Binding-site contacts:
Ligand atom C2 contacts residue ASN12 of chain 9.B at 3.2 Å.
Ligand atom C7 contacts residue ASN12 of chain 9.B at 3.9 Å.
Ligand atom C5 contacts residue ASN12 of chain 9.B at 4.1 Å.
Ligand atom O5 contacts residue ASN12 of chain 9.B at 2.7 Å (h-bond).
Ligand atom C1 contacts residue ASN12 of chain 9.B at 2.2 Å.
Ligand atom N2 contacts residue ASN12 of chain 9.B at 3.8 Å.
Ligand atom O7 contacts residue ASN12 of chain 9.B at 3.7 Å.

This protein binds this small molecule.
Small molecule (SMILES): CC(=O)N[C@H]1[C@H](O[C@H]2[C@H](O)[C@@H](NC(C)=O)CO[C@@H]2CO)O[C@H](CO)[C@@H](O)[C@@H]1O

Sequence of chain 9.B:
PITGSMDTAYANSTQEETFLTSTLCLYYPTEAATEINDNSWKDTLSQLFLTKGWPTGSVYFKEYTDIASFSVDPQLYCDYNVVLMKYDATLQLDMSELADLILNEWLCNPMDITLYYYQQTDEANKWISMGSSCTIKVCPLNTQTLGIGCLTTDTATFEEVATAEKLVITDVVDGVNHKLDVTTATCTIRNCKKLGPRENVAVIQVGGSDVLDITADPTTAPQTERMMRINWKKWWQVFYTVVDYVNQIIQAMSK